Binding-site contacts:
Ligand atom O2 contacts residue SER134 of chain 1.A at 3.5 Å.
Ligand atom C311 contacts residue CYS161 of chain 1.A at 3.4 Å (hydrophobic).
Ligand atom CG2 contacts residue SER135 of chain 1.A at 3.5 Å.
Ligand atom CB4 contacts residue SER132 of chain 1.A at 3.1 Å.
Ligand atom O11 contacts residue HIS63 of chain 1.A at 2.8 Å (h-bond).
Ligand atom CA1 contacts residue SER135 of chain 1.A at 3.4 Å.
Ligand atom N1 contacts residue SER135 of chain 1.A at 2.7 Å (h-bond).
Ligand atom O contacts residue ARG137 of chain 1.A at 2.7 Å (salt-bridge).
Ligand atom O11 contacts residue SER132 of chain 1.A at 3.0 Å (h-bond).
Ligand atom CG21 contacts residue GLU31 of chain 1.A at 3.4 Å.
Ligand atom OD1 contacts residue SER134 of chain 1.A at 2.7 Å (h-bond).
Ligand atom O contacts residue ARG136 of chain 1.A at 3.2 Å.
Ligand atom CB3 contacts residue HIS63 of chain 1.A at 3.4 Å.
Ligand atom N21 contacts residue SER132 of chain 1.A at 3.4 Å (h-bond).
Ligand atom CB4 contacts residue ARG165 of chain 1.A at 3.6 Å.
Ligand atom C11 contacts residue SER132 of chain 1.A at 2.4 Å.
Ligand atom C32 contacts residue ILE231 of chain 1.A at 3.3 Å (hydrophobic).
Ligand atom CB4 contacts residue ARG166 of chain 1.A at 3.5 Å.
Ligand atom CA4 contacts residue ARG165 of chain 1.A at 3.6 Å.
Ligand atom CA3 contacts residue LEU133 of chain 1.A at 3.5 Å (hydrophobic).
Ligand atom CG31 contacts residue ARG137 of chain 1.A at 3.2 Å.
Ligand atom N3 contacts residue LEU133 of chain 1.A at 3.1 Å (h-bond).
Ligand atom O4 contacts residue SER132 of chain 1.A at 2.3 Å (h-bond).
Ligand atom O4 contacts residue ARG165 of chain 1.A at 2.9 Å (salt-bridge).
Ligand atom N3 contacts residue SER132 of chain 1.A at 2.6 Å (h-bond).
Ligand atom O2 contacts residue LEU133 of chain 1.A at 3.6 Å (h-bond).
Ligand atom O2 contacts residue SER135 of chain 1.A at 3.2 Å (h-bond).
Ligand atom CE1 contacts residue HIS63 of chain 1.A at 3.5 Å.
Ligand atom C4 contacts residue SER132 of chain 1.A at 1.4 Å.
Ligand atom C311 contacts residue VAL163 of chain 1.A at 3.3 Å (hydrophobic).
Ligand atom CA4 contacts residue SER132 of chain 1.A at 2.4 Å.
Ligand atom C11 contacts residue HIS63 of chain 1.A at 3.4 Å.
Ligand atom O4 contacts residue GLY164 of chain 1.A at 3.4 Å.
Ligand atom C1 contacts residue SER135 of chain 1.A at 3.5 Å.
Ligand atom CG11 contacts residue SER135 of chain 1.A at 3.3 Å.
Ligand atom O3 contacts residue ARG165 of chain 1.A at 3.3 Å (salt-bridge).
Ligand atom C9 contacts residue VAL163 of chain 1.A at 3.1 Å (hydrophobic).
Ligand atom CB contacts residue ARG137 of chain 1.A at 3.1 Å.
Ligand atom CG2 contacts residue SER134 of chain 1.A at 3.4 Å.
Ligand atom C311 contacts residue ASN62 of chain 1.A at 3.5 Å.

The protein below binds the small molecule below.
Small molecule (SMILES): CC[C@@H](NC(=O)[C@@H](O)[C@H](C)NC(=O)[C@H](CC(=O)N(C)C)NC(=O)[C@@H](NC(=O)[C@@H](NC(=O)CCCCCN)C(C)(C)C)C(C)(C)C)c1ccccc1

Sequence of chain 1.A:
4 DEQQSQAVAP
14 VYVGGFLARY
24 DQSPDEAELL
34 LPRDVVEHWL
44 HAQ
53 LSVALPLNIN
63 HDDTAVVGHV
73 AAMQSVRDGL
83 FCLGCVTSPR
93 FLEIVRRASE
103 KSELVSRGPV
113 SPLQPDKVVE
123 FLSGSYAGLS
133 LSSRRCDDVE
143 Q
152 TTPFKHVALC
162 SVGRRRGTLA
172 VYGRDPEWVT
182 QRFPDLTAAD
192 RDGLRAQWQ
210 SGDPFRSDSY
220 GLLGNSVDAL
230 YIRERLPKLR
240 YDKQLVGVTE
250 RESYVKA